Binding-site contacts:
Ligand atom C3 contacts residue ASN145 of chain 1.B at 3.8 Å.
Ligand atom C7 contacts residue GLU160 of chain 1.B at 4.0 Å.
Ligand atom C7 contacts residue ASN145 of chain 1.B at 3.2 Å.
Ligand atom N2 contacts residue GLU160 of chain 1.B at 3.8 Å.
Ligand atom C5 contacts residue ASN145 of chain 1.B at 3.6 Å.
Ligand atom N2 contacts residue ASN145 of chain 1.B at 3.0 Å (h-bond).
Ligand atom C2 contacts residue GLU160 of chain 1.B at 4.5 Å.
Ligand atom O6 contacts residue GLY146 of chain 1.B at 4.1 Å.
Ligand atom O5 contacts residue ASN145 of chain 1.B at 2.3 Å (h-bond).
Ligand atom C6 contacts residue LYS159 of chain 1.B at 4.1 Å.
Ligand atom C8 contacts residue GLU160 of chain 1.B at 4.0 Å.
Ligand atom O6 contacts residue ASN145 of chain 1.B at 4.1 Å.
Ligand atom C1 contacts residue GLU160 of chain 1.B at 3.8 Å.
Ligand atom C4 contacts residue ASN145 of chain 1.B at 4.1 Å.
Ligand atom C5 contacts residue LYS159 of chain 1.B at 3.9 Å.
Ligand atom C8 contacts residue ASN145 of chain 1.B at 4.5 Å.
Ligand atom C1 contacts residue ASN145 of chain 1.B at 1.4 Å.
Ligand atom C2 contacts residue ASN145 of chain 1.B at 2.4 Å.
Ligand atom O5 contacts residue GLU160 of chain 1.B at 4.4 Å.
Ligand atom O7 contacts residue ASN145 of chain 1.B at 2.9 Å (h-bond).

The small molecule below binds the protein below.
Small molecule (SMILES): CC(=O)N[C@@H]1[C@@H](O)[C@H](O)[C@@H](CO)O[C@H]1O

Sequence of chain 1.B:
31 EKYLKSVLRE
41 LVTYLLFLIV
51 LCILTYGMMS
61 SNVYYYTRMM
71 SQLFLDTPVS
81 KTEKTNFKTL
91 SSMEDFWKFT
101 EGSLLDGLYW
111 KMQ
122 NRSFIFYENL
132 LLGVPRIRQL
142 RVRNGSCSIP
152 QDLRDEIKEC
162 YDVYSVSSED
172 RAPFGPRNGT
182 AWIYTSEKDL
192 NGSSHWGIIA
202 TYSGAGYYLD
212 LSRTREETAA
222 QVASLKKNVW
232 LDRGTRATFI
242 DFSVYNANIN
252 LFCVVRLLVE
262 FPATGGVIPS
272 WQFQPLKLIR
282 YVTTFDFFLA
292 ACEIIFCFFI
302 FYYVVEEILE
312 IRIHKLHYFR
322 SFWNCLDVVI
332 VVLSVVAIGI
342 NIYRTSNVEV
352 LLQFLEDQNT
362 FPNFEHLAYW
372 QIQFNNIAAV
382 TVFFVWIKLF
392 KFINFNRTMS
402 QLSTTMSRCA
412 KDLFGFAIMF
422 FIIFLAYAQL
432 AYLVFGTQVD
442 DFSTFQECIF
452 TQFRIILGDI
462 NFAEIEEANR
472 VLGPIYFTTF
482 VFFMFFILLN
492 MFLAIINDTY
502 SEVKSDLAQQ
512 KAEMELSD